Sequence of chain 40.H:
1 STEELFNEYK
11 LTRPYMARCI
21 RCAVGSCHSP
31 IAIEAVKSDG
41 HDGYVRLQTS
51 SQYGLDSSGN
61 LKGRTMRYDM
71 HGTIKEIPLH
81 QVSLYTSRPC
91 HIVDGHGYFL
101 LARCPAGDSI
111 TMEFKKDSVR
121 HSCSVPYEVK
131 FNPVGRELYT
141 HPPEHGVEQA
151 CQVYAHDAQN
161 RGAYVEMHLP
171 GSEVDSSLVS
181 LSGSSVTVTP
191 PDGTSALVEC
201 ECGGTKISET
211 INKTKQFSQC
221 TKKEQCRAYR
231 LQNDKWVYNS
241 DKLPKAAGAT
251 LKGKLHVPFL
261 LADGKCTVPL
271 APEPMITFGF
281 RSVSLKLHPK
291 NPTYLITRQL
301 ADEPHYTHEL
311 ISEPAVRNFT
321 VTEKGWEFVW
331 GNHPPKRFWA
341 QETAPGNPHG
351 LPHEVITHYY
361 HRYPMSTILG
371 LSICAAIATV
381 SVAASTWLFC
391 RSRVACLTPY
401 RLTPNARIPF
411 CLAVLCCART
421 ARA

A protein and the small-molecule ligand that binds it are described below.
Small molecule (SMILES): CC(=O)N[C@@H]1[C@@H](O)[C@H](O)[C@@H](CO)O[C@H]1O

Binding-site contacts:
Ligand atom C1 contacts residue ILE211 of chain 40.H at 4.3 Å (hydrophobic).
Ligand atom O6 contacts residue ASN212 of chain 40.H at 4.3 Å.
Ligand atom C1 contacts residue ASN212 of chain 40.H at 1.4 Å.
Ligand atom N2 contacts residue ASN212 of chain 40.H at 2.9 Å (h-bond).
Ligand atom O5 contacts residue ASN212 of chain 40.H at 2.4 Å (h-bond).
Ligand atom C4 contacts residue ASN212 of chain 40.H at 4.2 Å.
Ligand atom C3 contacts residue ASN212 of chain 40.H at 3.8 Å.
Ligand atom C7 contacts residue ASN212 of chain 40.H at 4.0 Å.
Ligand atom N2 contacts residue ILE211 of chain 40.H at 4.5 Å.
Ligand atom C5 contacts residue ASN212 of chain 40.H at 3.7 Å.
Ligand atom C2 contacts residue ASN212 of chain 40.H at 2.5 Å.